Sequence of chain 4.A:
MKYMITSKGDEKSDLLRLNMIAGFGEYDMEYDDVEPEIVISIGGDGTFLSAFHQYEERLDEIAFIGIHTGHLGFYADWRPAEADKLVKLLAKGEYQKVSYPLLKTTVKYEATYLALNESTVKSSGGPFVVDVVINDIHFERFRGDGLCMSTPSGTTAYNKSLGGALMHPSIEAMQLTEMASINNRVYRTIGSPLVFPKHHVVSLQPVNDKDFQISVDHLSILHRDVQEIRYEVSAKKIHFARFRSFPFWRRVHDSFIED

Binding-site contacts:
Ligand atom NBB contacts residue ALA162 of chain 4.A at 3.6 Å.
Ligand atom CAR contacts residue ASN122 of chain 4.A at 3.7 Å.
Ligand atom C5 contacts residue TYR163 of chain 4.A at 3.6 Å (hydrophobic).
Ligand atom C2' contacts residue TYR163 of chain 4.A at 3.8 Å (hydrophobic).
Ligand atom CAY contacts residue THR161 of chain 4.A at 3.6 Å.
Ligand atom N1 contacts residue SER166 of chain 4.A at 3.4 Å (h-bond).
Ligand atom CAP contacts residue GLY46 of chain 4.A at 3.5 Å.
Ligand atom C2 contacts residue SER166 of chain 4.A at 3.3 Å.
Ligand atom NBB contacts residue ASN122 of chain 4.A at 3.1 Å (h-bond).
Ligand atom NBB contacts residue THR161 of chain 4.A at 3.6 Å (h-bond).
Ligand atom N6 contacts residue ALA185 of chain 1.A at 3.0 Å (h-bond).
Ligand atom O2' contacts residue GLU123 of chain 4.A at 2.6 Å (salt-bridge).
Ligand atom C6 contacts residue TYR163 of chain 4.A at 3.5 Å (hydrophobic).
Ligand atom CAP contacts residue LEU49 of chain 4.A at 3.7 Å (hydrophobic).
Ligand atom NBB contacts residue SER158 of chain 4.A at 3.2 Å (h-bond).
Ligand atom N6 contacts residue TYR163 of chain 4.A at 3.5 Å.
Ligand atom OBD contacts residue ASP45 of chain 4.A at 3.5 Å.
Ligand atom CAW contacts residue PHE74 of chain 4.A at 3.3 Å (hydrophobic).
Ligand atom CAZ contacts residue ALA162 of chain 4.A at 3.5 Å (hydrophobic).
Ligand atom NBA contacts residue ASN122 of chain 4.A at 2.9 Å (h-bond).
Ligand atom C2' contacts residue GLU123 of chain 4.A at 3.4 Å.
Ligand atom NAX contacts residue THR161 of chain 4.A at 2.7 Å (h-bond).
Ligand atom O2' contacts residue TYR163 of chain 4.A at 3.2 Å (h-bond).
Ligand atom N3 contacts residue TYR163 of chain 4.A at 3.6 Å.
Ligand atom CAW contacts residue THR161 of chain 4.A at 3.5 Å.
Ligand atom NBB contacts residue TYR75 of chain 4.A at 3.7 Å.
Ligand atom N6 contacts residue ASP150 of chain 1.A at 2.9 Å (salt-bridge).
Ligand atom NBG contacts residue ASP45 of chain 4.A at 2.9 Å (salt-bridge).
Ligand atom O2' contacts residue ALA162 of chain 4.A at 3.3 Å.
Ligand atom CAS contacts residue ASN122 of chain 4.A at 3.6 Å.
Ligand atom C3' contacts residue GLU123 of chain 4.A at 3.3 Å.
Ligand atom C6 contacts residue ALA185 of chain 1.A at 3.8 Å (hydrophobic).
Ligand atom OBK contacts residue ILE187 of chain 1.A at 3.5 Å.
Ligand atom O3' contacts residue ASN122 of chain 4.A at 3.2 Å (h-bond).
Ligand atom CAQ contacts residue LEU49 of chain 4.A at 3.6 Å (hydrophobic).
Ligand atom CAY contacts residue ALA162 of chain 4.A at 3.5 Å (hydrophobic).
Ligand atom O3' contacts residue GLU123 of chain 4.A at 2.9 Å (salt-bridge).
Ligand atom NAX contacts residue PHE74 of chain 4.A at 3.5 Å.
Ligand atom N1 contacts residue ALA185 of chain 1.A at 3.6 Å.
Ligand atom CAU contacts residue ASP45 of chain 4.A at 3.8 Å.

Sequence of chain 1.A:
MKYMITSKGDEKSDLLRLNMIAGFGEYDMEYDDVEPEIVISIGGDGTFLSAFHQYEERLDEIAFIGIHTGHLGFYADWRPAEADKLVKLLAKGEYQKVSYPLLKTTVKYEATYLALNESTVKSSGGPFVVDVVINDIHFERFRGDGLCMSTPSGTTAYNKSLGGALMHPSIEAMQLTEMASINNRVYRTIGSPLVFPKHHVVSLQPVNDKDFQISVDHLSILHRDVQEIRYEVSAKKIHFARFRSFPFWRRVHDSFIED

This small molecule binds to this protein.
Small molecule (SMILES): NC[C@H]1O[C@@H](n2c(C#CCOC[C@H]3O[C@@H](n4cnc5c(N)ncnc54)[C@H](O)[C@@H]3O)nc3c(N)ncnc32)[C@H](O)[C@@H]1O